Sequence of chain 1.E:
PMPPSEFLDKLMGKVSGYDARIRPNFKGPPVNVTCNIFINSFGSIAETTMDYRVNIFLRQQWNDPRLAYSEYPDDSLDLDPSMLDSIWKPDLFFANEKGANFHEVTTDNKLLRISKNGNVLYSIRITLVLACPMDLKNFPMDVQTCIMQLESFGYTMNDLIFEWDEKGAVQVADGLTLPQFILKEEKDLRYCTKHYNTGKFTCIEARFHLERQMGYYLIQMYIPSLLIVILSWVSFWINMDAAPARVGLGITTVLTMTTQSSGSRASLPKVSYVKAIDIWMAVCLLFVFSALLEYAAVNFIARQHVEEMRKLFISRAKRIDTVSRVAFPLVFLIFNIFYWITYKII

The small molecule below binds the protein below.
Small molecule (SMILES): CC(=O)N[C@H]1[C@H](O[C@H]2[C@H](O)[C@@H](NC(C)=O)CO[C@@H]2CO)O[C@H](CO)[C@@H](O[C@@H]2O[C@H](CO)[C@@H](O)[C@H](O)[C@@H]2O)[C@@H]1O

Binding-site contacts:
Ligand atom C3 contacts residue PRO59 of chain 1.E at 4.4 Å (hydrophobic).
Ligand atom N2 contacts residue PRO59 of chain 1.E at 3.5 Å.
Ligand atom C1 contacts residue ASN62 of chain 1.E at 1.4 Å.
Ligand atom C2 contacts residue ASN62 of chain 1.E at 2.5 Å.
Ligand atom C8 contacts residue PRO60 of chain 1.E at 3.0 Å (hydrophobic).
Ligand atom C8 contacts residue PRO59 of chain 1.E at 3.3 Å (hydrophobic).
Ligand atom C7 contacts residue PRO60 of chain 1.E at 3.6 Å (hydrophobic).
Ligand atom O7 contacts residue ASN62 of chain 1.E at 2.9 Å (h-bond).
Ligand atom N2 contacts residue ASN62 of chain 1.E at 2.9 Å (h-bond).
Ligand atom O6 contacts residue ASN62 of chain 1.E at 4.5 Å.
Ligand atom O3 contacts residue PRO59 of chain 1.E at 4.0 Å.
Ligand atom C5 contacts residue ASN62 of chain 1.E at 3.6 Å.
Ligand atom C4 contacts residue ASN62 of chain 1.E at 4.2 Å.
Ligand atom C7 contacts residue ASN62 of chain 1.E at 3.1 Å.
Ligand atom C8 contacts residue ASN62 of chain 1.E at 4.3 Å.
Ligand atom C8 contacts residue ASN55 of chain 1.E at 3.5 Å.
Ligand atom C7 contacts residue PRO59 of chain 1.E at 4.1 Å (hydrophobic).
Ligand atom O5 contacts residue ASN62 of chain 1.E at 2.3 Å (h-bond).
Ligand atom C3 contacts residue ASN62 of chain 1.E at 3.8 Å.
Ligand atom N2 contacts residue PRO60 of chain 1.E at 3.6 Å (h-bond).